Binding-site contacts:
Ligand atom C19 contacts residue ARG240 of chain 1.B at 4.2 Å.
Ligand atom O23 contacts residue ASN254 of chain 1.B at 4.2 Å.
Ligand atom C09 contacts residue ASN236 of chain 1.B at 3.7 Å.
Ligand atom C17 contacts residue ARG240 of chain 1.B at 4.1 Å.
Ligand atom O23 contacts residue PHE253 of chain 1.B at 3.3 Å.
Ligand atom C11 contacts residue PHE255 of chain 1.B at 3.7 Å (hydrophobic).
Ligand atom C16 contacts residue ARG240 of chain 1.B at 3.6 Å.
Ligand atom N15 contacts residue ARG240 of chain 1.B at 3.7 Å.
Ligand atom C18 contacts residue ARG240 of chain 1.B at 4.4 Å.
Ligand atom SE07 contacts residue PHE255 of chain 1.B at 3.9 Å.
Ligand atom C17 contacts residue PHE253 of chain 1.B at 3.5 Å (hydrophobic).
Ligand atom C12 contacts residue ARG240 of chain 1.B at 4.4 Å.
Ligand atom C09 contacts residue PHE255 of chain 1.B at 3.7 Å (hydrophobic).
Ligand atom C14 contacts residue PHE255 of chain 1.B at 3.7 Å (hydrophobic).
Ligand atom C12 contacts residue PHE255 of chain 1.B at 3.6 Å (hydrophobic).
Ligand atom C10 contacts residue ASN236 of chain 1.B at 4.2 Å.
Ligand atom C09 contacts residue GLN237 of chain 1.B at 4.2 Å.
Ligand atom C14 contacts residue PHE253 of chain 1.B at 4.4 Å (hydrophobic).
Ligand atom C18 contacts residue PHE253 of chain 1.B at 3.3 Å (hydrophobic).
Ligand atom O23 contacts residue PHE255 of chain 1.B at 3.9 Å.
Ligand atom C10 contacts residue PHE255 of chain 1.B at 3.7 Å (hydrophobic).
Ligand atom SE07 contacts residue PHE253 of chain 1.B at 4.3 Å.
Ligand atom C21 contacts residue ARG240 of chain 1.B at 3.6 Å.
Ligand atom C13 contacts residue PHE255 of chain 1.B at 3.6 Å (hydrophobic).
Ligand atom C22 contacts residue ARG240 of chain 1.B at 3.4 Å.
Ligand atom C10 contacts residue GLN237 of chain 1.B at 3.5 Å.
Ligand atom SE07 contacts residue ASN254 of chain 1.B at 4.0 Å.
Ligand atom C08 contacts residue ARG240 of chain 1.B at 4.3 Å.
Ligand atom C13 contacts residue ARG240 of chain 1.B at 3.8 Å.
Ligand atom C10 contacts residue LEU233 of chain 1.B at 4.0 Å (hydrophobic).
Ligand atom O23 contacts residue ARG240 of chain 1.B at 3.2 Å.
Ligand atom C08 contacts residue CYS210 of chain 1.B at 3.5 Å (hydrophobic).
Ligand atom N15 contacts residue PHE255 of chain 1.B at 4.2 Å.
Ligand atom C11 contacts residue GLN237 of chain 1.B at 3.6 Å.
Ligand atom C08 contacts residue PHE255 of chain 1.B at 3.7 Å (hydrophobic).
Ligand atom C09 contacts residue CYS210 of chain 1.B at 3.5 Å (hydrophobic).
Ligand atom SE07 contacts residue CYS210 of chain 1.B at 2.3 Å.
Ligand atom C14 contacts residue ARG240 of chain 1.B at 3.4 Å.

Sequence of chain 1.B:
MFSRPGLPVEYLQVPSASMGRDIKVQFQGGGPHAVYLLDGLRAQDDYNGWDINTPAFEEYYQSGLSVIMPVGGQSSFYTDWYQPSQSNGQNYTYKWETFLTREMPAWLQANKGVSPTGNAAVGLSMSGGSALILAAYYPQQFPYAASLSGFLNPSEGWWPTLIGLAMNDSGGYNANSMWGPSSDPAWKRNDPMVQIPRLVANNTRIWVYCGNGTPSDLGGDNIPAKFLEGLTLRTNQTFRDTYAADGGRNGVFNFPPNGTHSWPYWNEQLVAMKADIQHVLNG

The small molecule below binds the protein below.
Small molecule (SMILES): Nc1ccc(NC(=O)c2ccccc2[SeH])cc1